The small molecule below binds the protein below.
Small molecule (SMILES): CCC[C@H](NC(=O)[C@@H]1[C@H]2CCC[C@H]2CN1C(=O)[C@@H](NC(=O)[C@@H](NC(=O)c1cnccn1)C1CCCCC1)C(C)(C)C)[C@@H](O)C(=O)NC1CC1

Binding-site contacts:
Ligand atom NAE contacts residue HIS164 of chain 1.A at 3.0 Å (h-bond).
Ligand atom OBS contacts residue CYS145 of chain 1.A at 3.0 Å (h-bond).
Ligand atom CBK contacts residue MET165 of chain 1.A at 3.5 Å (hydrophobic).
Ligand atom CBL contacts residue ARG188 of chain 1.A at 3.3 Å.
Ligand atom OBW contacts residue PRO168 of chain 1.A at 2.9 Å.
Ligand atom CAJ contacts residue CYS145 of chain 1.A at 3.0 Å (hydrophobic).
Ligand atom OBU contacts residue GLN189 of chain 1.A at 3.1 Å (h-bond).
Ligand atom CAP contacts residue GLY143 of chain 1.A at 3.4 Å.
Ligand atom CA contacts residue HIS164 of chain 1.A at 3.7 Å.
Ligand atom NAG contacts residue THR190 of chain 1.A at 3.6 Å.
Ligand atom CAM contacts residue CYS145 of chain 1.A at 2.8 Å (hydrophobic).
Ligand atom CAN contacts residue THR26 of chain 1.A at 3.3 Å.
Ligand atom CAO contacts residue THR26 of chain 1.A at 3.6 Å.
Ligand atom CBM contacts residue ARG188 of chain 1.A at 3.7 Å.
Ligand atom CBK contacts residue GLN192 of chain 1.A at 3.3 Å.
Ligand atom OBT contacts residue GLU166 of chain 1.A at 3.0 Å (salt-bridge).
Ligand atom CAH contacts residue CYS145 of chain 1.A at 2.7 Å (hydrophobic).
Ligand atom OBR contacts residue HIS41 of chain 1.A at 2.5 Å (h-bond).
Ligand atom NAG contacts residue GLN189 of chain 1.A at 3.6 Å.
Ligand atom CBQ contacts residue ALA191 of chain 1.A at 3.6 Å (hydrophobic).
Ligand atom CBQ contacts residue THR190 of chain 1.A at 3.4 Å.
Ligand atom NAE contacts residue CYS145 of chain 1.A at 3.1 Å (h-bond).
Ligand atom OBS contacts residue SER144 of chain 1.A at 3.3 Å (h-bond).
Ligand atom CAP contacts residue ASN142 of chain 1.A at 3.5 Å.
Ligand atom CAY contacts residue GLU166 of chain 1.A at 3.6 Å.
Ligand atom CAI contacts residue CYS145 of chain 1.A at 1.9 Å (hydrophobic).
Ligand atom CBH contacts residue GLU166 of chain 1.A at 3.6 Å.
Ligand atom CBC contacts residue GLU166 of chain 1.A at 3.6 Å.
Ligand atom OBR contacts residue CYS145 of chain 1.A at 2.7 Å (h-bond).
Ligand atom CAI contacts residue HIS41 of chain 1.A at 3.6 Å.
Ligand atom OBT contacts residue MET165 of chain 1.A at 3.3 Å.
Ligand atom NAC contacts residue GLU166 of chain 1.A at 2.9 Å (salt-bridge).
Ligand atom CBL contacts residue MET165 of chain 1.A at 3.6 Å (hydrophobic).
Ligand atom OBS contacts residue GLY143 of chain 1.A at 2.9 Å (h-bond).
Ligand atom CAN contacts residue GLY143 of chain 1.A at 3.8 Å.
Ligand atom CAM contacts residue GLY143 of chain 1.A at 3.8 Å.
Ligand atom NAE contacts residue HIS41 of chain 1.A at 3.7 Å.
Ligand atom CAK contacts residue ASN142 of chain 1.A at 3.3 Å.
Ligand atom NAG contacts residue ALA191 of chain 1.A at 3.6 Å.
Ligand atom C contacts residue HIS164 of chain 1.A at 3.7 Å.

Sequence of chain 1.A:
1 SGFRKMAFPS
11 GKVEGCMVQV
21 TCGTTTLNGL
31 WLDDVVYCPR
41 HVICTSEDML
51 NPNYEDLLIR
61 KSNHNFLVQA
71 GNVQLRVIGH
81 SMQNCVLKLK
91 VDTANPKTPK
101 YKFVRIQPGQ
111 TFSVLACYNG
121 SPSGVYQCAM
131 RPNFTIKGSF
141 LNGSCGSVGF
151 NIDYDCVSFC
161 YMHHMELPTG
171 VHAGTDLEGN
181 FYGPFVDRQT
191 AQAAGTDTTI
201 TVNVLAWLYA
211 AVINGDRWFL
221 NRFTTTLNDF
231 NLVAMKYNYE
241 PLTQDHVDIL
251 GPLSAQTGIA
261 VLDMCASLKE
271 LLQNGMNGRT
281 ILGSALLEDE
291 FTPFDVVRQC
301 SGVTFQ